The small molecule below binds the protein below.
Small molecule (SMILES): CC(=O)N[C@@H]1[C@@H](O)[C@H](O)[C@@H](CO)O[C@H]1O

Sequence of chain 1.A:
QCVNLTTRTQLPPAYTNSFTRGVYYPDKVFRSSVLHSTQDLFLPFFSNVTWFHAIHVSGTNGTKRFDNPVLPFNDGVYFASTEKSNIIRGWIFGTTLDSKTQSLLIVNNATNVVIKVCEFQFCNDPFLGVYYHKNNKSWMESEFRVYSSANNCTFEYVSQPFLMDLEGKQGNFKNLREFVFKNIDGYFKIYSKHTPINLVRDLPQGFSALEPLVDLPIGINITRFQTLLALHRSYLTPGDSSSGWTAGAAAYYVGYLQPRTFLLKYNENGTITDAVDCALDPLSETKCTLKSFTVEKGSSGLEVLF

Binding-site contacts:
Ligand atom C4 contacts residue ASN61 of chain 1.A at 4.2 Å.
Ligand atom O7 contacts residue ASN61 of chain 1.A at 3.6 Å.
Ligand atom C3 contacts residue ASN61 of chain 1.A at 3.8 Å.
Ligand atom C3 contacts residue TYR28 of chain 1.A at 4.3 Å (hydrophobic).
Ligand atom C7 contacts residue ASN61 of chain 1.A at 3.6 Å.
Ligand atom O5 contacts residue ASN61 of chain 1.A at 2.3 Å (h-bond).
Ligand atom O4 contacts residue TYR28 of chain 1.A at 4.2 Å.
Ligand atom C1 contacts residue TYR28 of chain 1.A at 3.9 Å (hydrophobic).
Ligand atom C4 contacts residue TYR28 of chain 1.A at 4.3 Å (hydrophobic).
Ligand atom N2 contacts residue ASN61 of chain 1.A at 3.0 Å (h-bond).
Ligand atom C5 contacts residue TYR28 of chain 1.A at 3.4 Å (hydrophobic).
Ligand atom C5 contacts residue ASN61 of chain 1.A at 3.6 Å.
Ligand atom C2 contacts residue ASN61 of chain 1.A at 2.5 Å.
Ligand atom O5 contacts residue TYR28 of chain 1.A at 4.0 Å.
Ligand atom C6 contacts residue TYR28 of chain 1.A at 3.5 Å (hydrophobic).
Ligand atom C1 contacts residue ASN61 of chain 1.A at 1.4 Å.